Binding-site contacts:
Ligand atom C contacts residue TRP33 of chain 1.H at 3.6 Å (hydrophobic).
Ligand atom O contacts residue ASP31 of chain 1.H at 3.1 Å (salt-bridge).
Ligand atom C contacts residue TYR31 of chain 1.G at 3.6 Å (hydrophobic).
Ligand atom C contacts residue TYR52 of chain 1.H at 3.6 Å (hydrophobic).
Ligand atom OE1 contacts residue LYS30 of chain 1.G at 3.0 Å.
Ligand atom CD contacts residue TYR52 of chain 1.H at 3.6 Å (hydrophobic).
Ligand atom CG contacts residue SER107 of chain 1.H at 3.6 Å.
Ligand atom CG2 contacts residue LYS30 of chain 1.G at 3.2 Å.
Ligand atom CE2 contacts residue ALA92 of chain 1.G at 3.6 Å (hydrophobic).
Ligand atom N contacts residue TYR31 of chain 1.G at 3.5 Å.
Ligand atom CA contacts residue TYR31 of chain 1.G at 3.5 Å (hydrophobic).
Ligand atom N contacts residue ASN109 of chain 1.H at 2.9 Å (h-bond).
Ligand atom CD1 contacts residue TRP33 of chain 1.H at 3.5 Å (hydrophobic).
Ligand atom CD1 contacts residue TRP90 of chain 1.G at 3.2 Å (hydrophobic).
Ligand atom O contacts residue ASN109 of chain 1.H at 3.3 Å (h-bond).
Ligand atom CB contacts residue TYR52 of chain 1.H at 3.1 Å (hydrophobic).
Ligand atom N contacts residue TYR31 of chain 1.G at 3.6 Å.
Ligand atom CG1 contacts residue TRP90 of chain 1.G at 3.2 Å (hydrophobic).
Ligand atom N contacts residue TYR52 of chain 1.H at 3.5 Å (h-bond).
Ligand atom O contacts residue TYR31 of chain 1.G at 3.1 Å (h-bond).
Ligand atom NZ contacts residue ASP57 of chain 1.H at 3.0 Å (salt-bridge).
Ligand atom CE2 contacts residue TRP33 of chain 1.H at 3.5 Å (hydrophobic).
Ligand atom C contacts residue TYR31 of chain 1.G at 3.5 Å (hydrophobic).
Ligand atom O contacts residue TRP33 of chain 1.H at 2.7 Å (h-bond).
Ligand atom O contacts residue LEU101 of chain 1.H at 3.0 Å.
Ligand atom CA contacts residue TYR31 of chain 1.G at 3.5 Å (hydrophobic).
Ligand atom CZ contacts residue ALA92 of chain 1.G at 3.3 Å (hydrophobic).
Ligand atom CG contacts residue TYR52 of chain 1.H at 3.6 Å (hydrophobic).
Ligand atom OH contacts residue ASP57 of chain 1.H at 3.6 Å (salt-bridge).
Ligand atom NE2 contacts residue ASP29 of chain 1.G at 2.9 Å (salt-bridge).
Ligand atom CE1 contacts residue ASP57 of chain 1.H at 3.5 Å.
Ligand atom CA contacts residue ASP29 of chain 1.G at 3.6 Å.
Ligand atom CD contacts residue ASP29 of chain 1.G at 3.6 Å.
Ligand atom CD2 contacts residue SER107 of chain 1.H at 3.5 Å.
Ligand atom CA contacts residue TYR52 of chain 1.H at 3.5 Å (hydrophobic).
Ligand atom CB contacts residue SER107 of chain 1.H at 3.2 Å.
Ligand atom OE1 contacts residue ASP29 of chain 1.G at 3.4 Å (salt-bridge).
Ligand atom CA contacts residue ASN109 of chain 1.H at 3.5 Å.
Ligand atom NZ contacts residue ASP55 of chain 1.H at 2.6 Å (salt-bridge).
Ligand atom OH contacts residue HIS59 of chain 1.H at 2.9 Å (h-bond).

A protein and the small-molecule ligand that binds it are described below.
Small molecule (SMILES): CC[C@H](C)[C@@H]1NC(=O)[C@H](Cc2cnc[nH]2)NC(=O)[C@H]([C@@H](C)CC)NC(=O)[C@H](CO)NC(=O)[C@H](CCCCN)NC(=O)[C@H](CCCN=C(N)N)NC(=O)[C@@H]2CCCN2C(=O)[C@H](CO)NC(=O)[C@H](CO)NC(=O)[C@H](C)NC(=O)[C@H](Cc2ccc(O)cc2)NC(=O)[C@H](Cc2ccccc2)NC(=O)[C@H](C)NC(=O)[C@H](CCC(N)=O)NC(=O)[C@@H](NC(=O)[C@H](C)N)CSSC[C@@H](C(=O)N[C@@H](C)C(=O)O)NC(=O)[C@H](C)NC(=O)CNC1=O

Sequence of chain 1.G:
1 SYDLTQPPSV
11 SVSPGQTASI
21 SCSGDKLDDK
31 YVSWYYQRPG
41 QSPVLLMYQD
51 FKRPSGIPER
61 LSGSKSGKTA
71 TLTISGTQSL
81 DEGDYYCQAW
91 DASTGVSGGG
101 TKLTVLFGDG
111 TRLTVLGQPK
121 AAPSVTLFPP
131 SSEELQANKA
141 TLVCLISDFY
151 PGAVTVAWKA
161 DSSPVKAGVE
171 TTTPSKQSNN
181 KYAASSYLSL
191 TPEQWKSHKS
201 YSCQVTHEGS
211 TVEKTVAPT

Sequence of chain 1.H:
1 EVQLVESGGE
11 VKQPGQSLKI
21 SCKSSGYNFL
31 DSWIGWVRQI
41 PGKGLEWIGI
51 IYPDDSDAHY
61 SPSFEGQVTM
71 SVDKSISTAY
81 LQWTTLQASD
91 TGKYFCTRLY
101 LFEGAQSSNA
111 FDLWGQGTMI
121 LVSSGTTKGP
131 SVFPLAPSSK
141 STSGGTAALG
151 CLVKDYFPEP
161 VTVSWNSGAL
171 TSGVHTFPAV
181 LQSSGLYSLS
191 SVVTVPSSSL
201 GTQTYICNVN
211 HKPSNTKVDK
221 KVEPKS